Sequence of chain 1.C:
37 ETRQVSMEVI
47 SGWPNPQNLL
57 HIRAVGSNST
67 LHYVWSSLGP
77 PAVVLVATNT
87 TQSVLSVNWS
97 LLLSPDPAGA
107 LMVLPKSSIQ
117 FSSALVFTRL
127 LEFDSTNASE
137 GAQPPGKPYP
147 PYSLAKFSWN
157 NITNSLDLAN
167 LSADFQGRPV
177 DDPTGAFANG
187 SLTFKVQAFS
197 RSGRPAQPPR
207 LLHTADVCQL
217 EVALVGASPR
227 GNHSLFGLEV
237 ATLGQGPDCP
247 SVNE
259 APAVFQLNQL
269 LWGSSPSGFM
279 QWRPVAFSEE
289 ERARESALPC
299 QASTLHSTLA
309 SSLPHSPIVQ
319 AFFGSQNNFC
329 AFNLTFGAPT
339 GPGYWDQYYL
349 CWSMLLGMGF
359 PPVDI

Binding-site contacts:
Ligand atom C3 contacts residue ASN64 of chain 1.C at 4.3 Å.
Ligand atom C8 contacts residue ASN64 of chain 1.C at 3.4 Å.
Ligand atom C6 contacts residue SER63 of chain 1.C at 3.8 Å.
Ligand atom O6 contacts residue GLU37 of chain 1.C at 3.7 Å.
Ligand atom C5 contacts residue ASN64 of chain 1.C at 4.3 Å.
Ligand atom C1 contacts residue ASN64 of chain 1.C at 2.1 Å.
Ligand atom O5 contacts residue SER63 of chain 1.C at 3.5 Å.
Ligand atom C5 contacts residue SER63 of chain 1.C at 4.4 Å.
Ligand atom O6 contacts residue SER63 of chain 1.C at 4.3 Å.
Ligand atom O5 contacts residue ASN64 of chain 1.C at 3.0 Å (h-bond).
Ligand atom C7 contacts residue ASN64 of chain 1.C at 3.1 Å.
Ligand atom N2 contacts residue ASN64 of chain 1.C at 2.9 Å (h-bond).
Ligand atom O7 contacts residue ASN64 of chain 1.C at 3.9 Å.
Ligand atom C2 contacts residue ASN64 of chain 1.C at 3.0 Å.

A protein and the small-molecule ligand that binds it are described below.
Small molecule (SMILES): CC(=O)N[C@@H]1[C@@H](O)[C@H](O)[C@@H](CO)O[C@H]1O